Sequence of chain 1.A:
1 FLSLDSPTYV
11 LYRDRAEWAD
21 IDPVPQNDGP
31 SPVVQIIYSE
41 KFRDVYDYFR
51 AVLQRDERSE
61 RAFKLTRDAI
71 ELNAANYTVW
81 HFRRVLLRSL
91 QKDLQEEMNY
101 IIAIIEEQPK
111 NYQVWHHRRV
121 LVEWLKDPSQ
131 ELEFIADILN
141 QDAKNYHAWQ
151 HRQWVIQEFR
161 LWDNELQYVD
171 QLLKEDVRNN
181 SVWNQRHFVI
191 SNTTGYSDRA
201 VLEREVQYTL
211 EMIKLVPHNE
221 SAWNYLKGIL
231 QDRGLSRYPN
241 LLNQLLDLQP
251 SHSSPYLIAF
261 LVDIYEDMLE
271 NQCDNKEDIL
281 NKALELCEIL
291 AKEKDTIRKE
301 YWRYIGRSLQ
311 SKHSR

A small-molecule ligand and the protein it binds are described below.
Small molecule (SMILES): CCCCN(CCC1CCCCC1)Cc1ccc(C(=O)N[C@@H](CCSC)C(=O)O)c(-c2ccccc2C)c1

Binding-site contacts:
Ligand atom C43 contacts residue TYR112 of chain 1.A at 3.8 Å (hydrophobic).
Ligand atom O67 contacts residue ARG181 of chain 1.B at 3.8 Å.
Ligand atom C32 contacts residue LYS110 of chain 1.A at 2.7 Å.
Ligand atom S1 contacts residue ALA77 of chain 1.B at 4.1 Å.
Ligand atom O70 contacts residue TYR112 of chain 1.A at 4.0 Å.
Ligand atom C54 contacts residue TRP85 of chain 1.B at 3.6 Å (hydrophobic).
Ligand atom O67 contacts residue HFP1 of chain 1.C at 3.7 Å.
Ligand atom C32 contacts residue HFP1 of chain 1.C at 4.3 Å.
Ligand atom C54 contacts residue SER78 of chain 1.B at 4.3 Å.
Ligand atom S1 contacts residue ALA130 of chain 1.B at 4.3 Å.
Ligand atom C66 contacts residue TYR112 of chain 1.A at 4.1 Å (hydrophobic).
Ligand atom C76 contacts residue SER78 of chain 1.B at 4.1 Å.
Ligand atom C44 contacts residue HFP1 of chain 1.C at 4.0 Å.
Ligand atom C26 contacts residue HFP1 of chain 1.C at 3.6 Å.
Ligand atom C25 contacts residue HFP1 of chain 1.C at 3.1 Å.
Ligand atom S1 contacts residue TRP81 of chain 1.B at 4.4 Å.
Ligand atom C65 contacts residue TYR112 of chain 1.A at 3.8 Å (hydrophobic).
Ligand atom C40 contacts residue HFP1 of chain 1.C at 4.2 Å.
Ligand atom S1 contacts residue SER78 of chain 1.B at 2.8 Å (h-bond).
Ligand atom O67 contacts residue TYR112 of chain 1.A at 4.3 Å.
Ligand atom C29 contacts residue HFP1 of chain 1.C at 3.0 Å.
Ligand atom C54 contacts residue TRP81 of chain 1.B at 4.3 Å (hydrophobic).
Ligand atom C55 contacts residue TRP85 of chain 1.B at 3.6 Å (hydrophobic).
Ligand atom C68 contacts residue GLN113 of chain 1.A at 3.7 Å.
Ligand atom N1 contacts residue TYR112 of chain 1.A at 3.4 Å.
Ligand atom C29 contacts residue LYS110 of chain 1.A at 3.2 Å.
Ligand atom C68 contacts residue TYR112 of chain 1.A at 3.8 Å (hydrophobic).
Ligand atom C44 contacts residue TYR112 of chain 1.A at 2.9 Å (hydrophobic).
Ligand atom C82 contacts residue PRO131 of chain 1.B at 4.1 Å (hydrophobic).
Ligand atom C43 contacts residue HFP1 of chain 1.C at 3.7 Å.
Ligand atom O69 contacts residue TYR112 of chain 1.A at 3.4 Å.
Ligand atom O69 contacts residue ASN111 of chain 1.A at 4.2 Å.
Ligand atom C38 contacts residue HFP1 of chain 1.C at 4.1 Å.
Ligand atom C82 contacts residue SER78 of chain 1.B at 2.9 Å.
Ligand atom C55 contacts residue TRP81 of chain 1.B at 4.0 Å (hydrophobic).
Ligand atom C45 contacts residue TYR112 of chain 1.A at 3.9 Å (hydrophobic).
Ligand atom C82 contacts residue TYR77 of chain 1.A at 3.8 Å (hydrophobic).
Ligand atom O69 contacts residue GLN113 of chain 1.A at 3.8 Å.
Ligand atom C82 contacts residue ALA77 of chain 1.B at 3.0 Å (hydrophobic).
Ligand atom O70 contacts residue GLN113 of chain 1.A at 2.9 Å (h-bond).

Sequence of chain 1.B:
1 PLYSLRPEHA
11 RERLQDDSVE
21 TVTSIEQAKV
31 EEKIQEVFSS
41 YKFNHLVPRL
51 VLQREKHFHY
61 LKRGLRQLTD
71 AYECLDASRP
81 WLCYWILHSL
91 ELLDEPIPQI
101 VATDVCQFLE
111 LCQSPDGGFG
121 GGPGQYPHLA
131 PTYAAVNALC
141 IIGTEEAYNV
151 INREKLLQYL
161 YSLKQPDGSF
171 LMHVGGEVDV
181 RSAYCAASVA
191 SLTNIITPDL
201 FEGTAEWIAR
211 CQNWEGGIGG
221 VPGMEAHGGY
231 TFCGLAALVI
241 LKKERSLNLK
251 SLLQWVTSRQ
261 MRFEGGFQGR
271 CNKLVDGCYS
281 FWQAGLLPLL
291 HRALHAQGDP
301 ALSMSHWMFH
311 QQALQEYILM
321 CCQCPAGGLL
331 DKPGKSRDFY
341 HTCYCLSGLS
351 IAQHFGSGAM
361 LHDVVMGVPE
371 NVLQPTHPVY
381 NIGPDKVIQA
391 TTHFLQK